The protein below binds the small molecule below.
Small molecule (SMILES): O=S(=O)(O)c1cc2c(O)c(c1)Cc1cc(S(=O)(=O)O)cc(c1O)Cc1cc(S(=O)(=O)O)cc(c1O)Cc1cc(S(=O)(=O)O)cc(c1O)C2

Binding-site contacts:
Ligand atom O3 contacts residue MG1 of chain 1.O at 2.9 Å.
Ligand atom C5 contacts residue PG41 of chain 1.L at 3.8 Å.
Ligand atom O9 contacts residue PG41 of chain 1.L at 3.4 Å.
Ligand atom O2 contacts residue GLY102 of chain 1.B at 3.5 Å.
Ligand atom S4 contacts residue ARG61 of chain 1.B at 3.8 Å.
Ligand atom S1 contacts residue GLY102 of chain 1.B at 3.6 Å.
Ligand atom C17 contacts residue PG41 of chain 1.L at 3.8 Å.
Ligand atom S2 contacts residue PG41 of chain 1.L at 3.9 Å.
Ligand atom O10 contacts residue ARG61 of chain 1.B at 3.2 Å (salt-bridge).
Ligand atom O11 contacts residue PG41 of chain 1.L at 3.2 Å (h-bond).
Ligand atom S1 contacts residue ASN103 of chain 1.B at 3.5 Å (h-bond).
Ligand atom O11 contacts residue TRP62 of chain 1.B at 3.4 Å.
Ligand atom C1 contacts residue PG41 of chain 1.L at 3.8 Å.
Ligand atom C3 contacts residue ASN106 of chain 1.B at 3.8 Å.
Ligand atom O12 contacts residue ARG61 of chain 1.B at 3.1 Å (salt-bridge).
Ligand atom O3 contacts residue GLY102 of chain 1.B at 3.4 Å.
Ligand atom O1 contacts residue ASN103 of chain 1.B at 2.4 Å (h-bond).
Ligand atom O4 contacts residue PG41 of chain 1.L at 3.0 Å (h-bond).
Ligand atom O12 contacts residue TRP62 of chain 1.B at 3.5 Å.
Ligand atom C2 contacts residue PG41 of chain 1.L at 3.6 Å.
Ligand atom O3 contacts residue PG41 of chain 1.L at 3.6 Å.
Ligand atom C18 contacts residue PG41 of chain 1.L at 3.8 Å.
Ligand atom C7 contacts residue PG41 of chain 1.L at 3.5 Å.
Ligand atom C25 contacts residue ASN106 of chain 1.B at 3.6 Å.
Ligand atom C26 contacts residue PG41 of chain 1.L at 3.8 Å.
Ligand atom O1 contacts residue GLY102 of chain 1.B at 3.3 Å.
Ligand atom O3 contacts residue ASN103 of chain 1.B at 3.9 Å.
Ligand atom C14 contacts residue PG41 of chain 1.L at 3.7 Å.
Ligand atom C3 contacts residue PG41 of chain 1.L at 3.8 Å.
Ligand atom C6 contacts residue PG41 of chain 1.L at 3.8 Å.
Ligand atom C22 contacts residue ARG112 of chain 1.B at 3.9 Å.
Ligand atom C23 contacts residue ASN106 of chain 1.B at 3.6 Å.
Ligand atom C28 contacts residue PG41 of chain 1.L at 3.9 Å.
Ligand atom C12 contacts residue PG41 of chain 1.L at 3.6 Å.
Ligand atom O1 contacts residue GLY104 of chain 1.B at 3.4 Å (h-bond).
Ligand atom C8 contacts residue PG41 of chain 1.L at 3.6 Å.
Ligand atom C22 contacts residue ALA107 of chain 1.B at 3.8 Å (hydrophobic).
Ligand atom C24 contacts residue ASN106 of chain 1.B at 3.9 Å.
Ligand atom C22 contacts residue ASN106 of chain 1.B at 3.5 Å.
Ligand atom C4 contacts residue ASN106 of chain 1.B at 3.9 Å.

Sequence of chain 1.B:
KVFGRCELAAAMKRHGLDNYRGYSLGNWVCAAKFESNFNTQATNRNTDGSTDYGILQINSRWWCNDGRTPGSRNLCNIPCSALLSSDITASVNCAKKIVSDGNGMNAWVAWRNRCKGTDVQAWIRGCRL